Sequence of chain 1.A:
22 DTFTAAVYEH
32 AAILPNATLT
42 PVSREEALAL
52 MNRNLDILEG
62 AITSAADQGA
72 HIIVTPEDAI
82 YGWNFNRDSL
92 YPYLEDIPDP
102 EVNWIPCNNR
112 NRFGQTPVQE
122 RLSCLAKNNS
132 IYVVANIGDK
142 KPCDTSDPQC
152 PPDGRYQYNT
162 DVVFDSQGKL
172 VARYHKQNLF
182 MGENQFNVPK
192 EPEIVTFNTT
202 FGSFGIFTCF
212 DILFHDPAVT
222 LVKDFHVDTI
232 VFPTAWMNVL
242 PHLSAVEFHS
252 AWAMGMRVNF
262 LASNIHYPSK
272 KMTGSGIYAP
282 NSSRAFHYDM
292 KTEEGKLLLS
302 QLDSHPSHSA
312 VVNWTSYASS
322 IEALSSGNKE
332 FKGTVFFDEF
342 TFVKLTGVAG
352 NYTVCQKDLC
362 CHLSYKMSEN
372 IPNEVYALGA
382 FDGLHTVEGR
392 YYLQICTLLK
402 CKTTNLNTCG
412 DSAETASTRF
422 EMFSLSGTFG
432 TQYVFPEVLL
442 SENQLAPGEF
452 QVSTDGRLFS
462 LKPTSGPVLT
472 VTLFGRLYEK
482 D

Binding-site contacts:
Ligand atom O1 contacts residue PHE181 of chain 1.A at 3.3 Å.
Ligand atom N3 contacts residue TRP237 of chain 1.A at 3.6 Å.
Ligand atom C5 contacts residue PHE181 of chain 1.A at 3.7 Å (hydrophobic).
Ligand atom C13 contacts residue GLU184 of chain 1.A at 3.7 Å.
Ligand atom C10 contacts residue ALA236 of chain 1.A at 3.5 Å (hydrophobic).
Ligand atom N1 contacts residue GLU389 of chain 1.A at 3.4 Å (salt-bridge).
Ligand atom N4 contacts residue PHE181 of chain 1.A at 3.7 Å.
Ligand atom C6 contacts residue PHE181 of chain 1.A at 3.7 Å (hydrophobic).
Ligand atom C10 contacts residue MET238 of chain 1.A at 3.6 Å (hydrophobic).
Ligand atom C6 contacts residue PHE337 of chain 1.A at 3.4 Å (hydrophobic).
Ligand atom C6 contacts residue GLU389 of chain 1.A at 3.6 Å.
Ligand atom C4 contacts residue TYR392 of chain 1.A at 3.6 Å (hydrophobic).
Ligand atom C2 contacts residue TRP237 of chain 1.A at 3.6 Å (hydrophobic).
Ligand atom O1 contacts residue PHE211 of chain 1.A at 3.4 Å.
Ligand atom C8 contacts residue PHE211 of chain 1.A at 3.7 Å (hydrophobic).
Ligand atom C5 contacts residue PHE337 of chain 1.A at 3.3 Å (hydrophobic).
Ligand atom C9 contacts residue CYS210 of chain 1.A at 3.6 Å (hydrophobic).
Ligand atom N5 contacts residue MET238 of chain 1.A at 2.9 Å (h-bond).
Ligand atom N6 contacts residue CYS210 of chain 1.A at 3.6 Å (h-bond).
Ligand atom O1 contacts residue CYS210 of chain 1.A at 3.2 Å (h-bond).
Ligand atom C18 contacts residue MET273 of chain 1.A at 3.5 Å (hydrophobic).
Ligand atom N1 contacts residue PHE337 of chain 1.A at 3.7 Å.
Ligand atom C1 contacts residue TRP237 of chain 1.A at 3.7 Å (hydrophobic).
Ligand atom C12 contacts residue GLU184 of chain 1.A at 3.6 Å.
Ligand atom C15 contacts residue ALA236 of chain 1.A at 3.6 Å (hydrophobic).
Ligand atom N2 contacts residue PHE337 of chain 1.A at 3.8 Å.
Ligand atom N5 contacts residue TRP237 of chain 1.A at 3.7 Å.
Ligand atom C11 contacts residue PHE181 of chain 1.A at 3.6 Å (hydrophobic).
Ligand atom C2 contacts residue MET238 of chain 1.A at 3.7 Å (hydrophobic).
Ligand atom C12 contacts residue LYS177 of chain 1.A at 3.3 Å.
Ligand atom C7 contacts residue MET238 of chain 1.A at 3.9 Å (hydrophobic).
Ligand atom C8 contacts residue PHE181 of chain 1.A at 3.3 Å (hydrophobic).
Ligand atom C1 contacts residue LEU244 of chain 1.A at 3.5 Å (hydrophobic).
Ligand atom C10 contacts residue CYS210 of chain 1.A at 3.8 Å (hydrophobic).
Ligand atom N3 contacts residue MET238 of chain 1.A at 2.9 Å (h-bond).
Ligand atom N1 contacts residue TYR392 of chain 1.A at 3.2 Å (h-bond).
Ligand atom C5 contacts residue GLU389 of chain 1.A at 3.2 Å.
Ligand atom O1 contacts residue LYS177 of chain 1.A at 3.7 Å.
Ligand atom C11 contacts residue CYS210 of chain 1.A at 3.2 Å (hydrophobic).
Ligand atom C1 contacts residue MET238 of chain 1.A at 3.4 Å (hydrophobic).

A small-molecule ligand and the protein it binds are described below.
Small molecule (SMILES): C[C@H](Nc1ncc(C(=O)N2CCC3(CCOCC3)C2)cn1)c1cnccn1